Sequence of chain 1.B:
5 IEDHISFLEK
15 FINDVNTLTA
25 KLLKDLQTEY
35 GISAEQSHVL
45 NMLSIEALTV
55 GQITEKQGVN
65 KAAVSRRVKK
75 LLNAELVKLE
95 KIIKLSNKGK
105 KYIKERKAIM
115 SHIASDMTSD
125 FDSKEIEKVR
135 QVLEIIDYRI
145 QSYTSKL

Sequence of chain 1.A:
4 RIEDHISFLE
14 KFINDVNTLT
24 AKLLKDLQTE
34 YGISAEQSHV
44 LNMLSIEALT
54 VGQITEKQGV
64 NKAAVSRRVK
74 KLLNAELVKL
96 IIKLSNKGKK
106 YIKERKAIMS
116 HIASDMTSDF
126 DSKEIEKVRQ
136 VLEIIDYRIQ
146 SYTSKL

The protein below binds the small molecule below.
Small molecule (SMILES): NC[C@H]1O[C@H](O[C@H]2[C@H](O)[C@@H](O[C@H]3O[C@H](CO)[C@@H](O)[C@H](N)[C@H]3O)[C@H](N)C[C@@H]2N)[C@H](O)[C@@H](O)[C@@H]1O

Binding-site contacts:
Ligand atom C7 contacts residue ALA38 of chain 1.A at 3.6 Å (hydrophobic).
Ligand atom C1 contacts residue HIS42 of chain 1.A at 3.2 Å.
Ligand atom O7 contacts residue VAL19 of chain 1.A at 3.7 Å.
Ligand atom O6 contacts residue ASN20 of chain 1.A at 3.4 Å (h-bond).
Ligand atom O15 contacts residue HIS42 of chain 1.A at 3.7 Å.
Ligand atom N3 contacts residue ALA38 of chain 1.A at 2.7 Å.
Ligand atom C6 contacts residue ASN17 of chain 1.B at 2.9 Å.
Ligand atom N2 contacts residue SER41 of chain 1.A at 3.4 Å (h-bond).
Ligand atom O10 contacts residue HIS42 of chain 1.A at 2.4 Å (h-bond).
Ligand atom C17 contacts residue GLU39 of chain 1.A at 3.6 Å.
Ligand atom C18 contacts residue GLU39 of chain 1.A at 3.2 Å.
Ligand atom C2 contacts residue ASN20 of chain 1.A at 3.4 Å.
Ligand atom O7 contacts residue THR23 of chain 1.A at 3.7 Å.
Ligand atom C9 contacts residue HIS42 of chain 1.A at 3.2 Å.
Ligand atom C18 contacts residue HIS42 of chain 1.A at 2.9 Å.
Ligand atom O5 contacts residue ASN17 of chain 1.B at 2.9 Å (h-bond).
Ligand atom O9 contacts residue HIS42 of chain 1.A at 3.5 Å (h-bond).
Ligand atom C10 contacts residue HIS42 of chain 1.A at 3.4 Å.
Ligand atom O7 contacts residue ASN20 of chain 1.A at 2.7 Å (h-bond).
Ligand atom C13 contacts residue ALA38 of chain 1.A at 3.4 Å (hydrophobic).
Ligand atom C3 contacts residue ASN20 of chain 1.A at 3.6 Å.
Ligand atom C17 contacts residue HIS42 of chain 1.A at 3.2 Å.
Ligand atom O12 contacts residue ALA38 of chain 1.A at 2.9 Å (h-bond).
Ligand atom N2 contacts residue ARG110 of chain 1.A at 2.7 Å (salt-bridge).
Ligand atom N1 contacts residue ASN17 of chain 1.B at 2.4 Å (h-bond).
Ligand atom O15 contacts residue GLN61 of chain 1.A at 2.7 Å (h-bond).
Ligand atom C8 contacts residue HIS42 of chain 1.A at 3.5 Å.
Ligand atom O12 contacts residue GLU39 of chain 1.A at 2.9 Å.
Ligand atom C12 contacts residue SER41 of chain 1.A at 3.1 Å.
Ligand atom C6 contacts residue GLU13 of chain 1.B at 2.9 Å.
Ligand atom C13 contacts residue GLU39 of chain 1.A at 3.6 Å.
Ligand atom O12 contacts residue HIS42 of chain 1.A at 3.3 Å.
Ligand atom N1 contacts residue GLU13 of chain 1.B at 3.6 Å.
Ligand atom C8 contacts residue ALA38 of chain 1.A at 3.5 Å (hydrophobic).
Ligand atom O5 contacts residue HIS42 of chain 1.A at 3.1 Å.
Ligand atom O8 contacts residue GLU13 of chain 1.B at 2.7 Å.
Ligand atom C12 contacts residue GLN31 of chain 1.A at 3.6 Å.
Ligand atom O13 contacts residue GLN61 of chain 1.B at 2.9 Å (h-bond).
Ligand atom N3 contacts residue GLN31 of chain 1.A at 3.1 Å (h-bond).
Ligand atom C5 contacts residue ASN17 of chain 1.B at 3.5 Å.